Binding-site contacts:
Ligand atom N11 contacts residue PHE33 of chain 1.B at 3.9 Å.
Ligand atom C09 contacts residue TYR95 of chain 1.B at 3.8 Å (hydrophobic).
Ligand atom C07 contacts residue ILE42 of chain 1.B at 3.7 Å (hydrophobic).
Ligand atom C17 contacts residue PHE33 of chain 1.B at 3.8 Å (hydrophobic).
Ligand atom C07 contacts residue TYR95 of chain 1.B at 3.6 Å (hydrophobic).
Ligand atom C12 contacts residue VAL38 of chain 1.B at 3.8 Å (hydrophobic).
Ligand atom C04 contacts residue TYR95 of chain 1.B at 3.6 Å (hydrophobic).
Ligand atom N05 contacts residue ALA43 of chain 1.B at 3.7 Å.
Ligand atom C02 contacts residue TYR95 of chain 1.B at 3.9 Å (hydrophobic).
Ligand atom C14 contacts residue PHE33 of chain 1.B at 3.6 Å (hydrophobic).
Ligand atom C10 contacts residue PHE33 of chain 1.B at 3.0 Å (hydrophobic).
Ligand atom C21 contacts residue HIS31 of chain 1.B at 3.8 Å.
Ligand atom O28 contacts residue HIS31 of chain 1.B at 3.7 Å.
Ligand atom C10 contacts residue VAL38 of chain 1.B at 3.5 Å (hydrophobic).
Ligand atom C17 contacts residue TYR95 of chain 1.B at 3.4 Å (hydrophobic).
Ligand atom C26 contacts residue PHE36 of chain 1.B at 3.9 Å (hydrophobic).
Ligand atom N11 contacts residue VAL38 of chain 1.B at 3.4 Å.
Ligand atom C12 contacts residue PHE33 of chain 1.B at 3.8 Å (hydrophobic).
Ligand atom C68 contacts residue PHE33 of chain 1.B at 3.8 Å (hydrophobic).
Ligand atom C22 contacts residue GLY32 of chain 1.B at 3.3 Å.
Ligand atom O01 contacts residue ASN89 of chain 1.B at 2.8 Å (h-bond).
Ligand atom C22 contacts residue HIS31 of chain 1.B at 3.5 Å.
Ligand atom C03 contacts residue TYR95 of chain 1.B at 3.8 Å (hydrophobic).
Ligand atom C12 contacts residue PHE34 of chain 1.B at 3.4 Å (hydrophobic).
Ligand atom C06 contacts residue ILE42 of chain 1.B at 3.5 Å (hydrophobic).
Ligand atom C04 contacts residue TYR88 of chain 1.B at 3.6 Å (hydrophobic).
Ligand atom C67 contacts residue ILE42 of chain 1.B at 3.6 Å (hydrophobic).
Ligand atom C06 contacts residue TYR95 of chain 1.B at 3.7 Å (hydrophobic).
Ligand atom C04 contacts residue ASN89 of chain 1.B at 3.2 Å.
Ligand atom C06 contacts residue ALA43 of chain 1.B at 3.8 Å (hydrophobic).
Ligand atom C67 contacts residue PRO37 of chain 1.B at 3.4 Å (hydrophobic).
Ligand atom C29 contacts residue HIS31 of chain 1.B at 3.4 Å.
Ligand atom N05 contacts residue TYR88 of chain 1.B at 3.7 Å.
Ligand atom C15 contacts residue PHE33 of chain 1.B at 3.9 Å (hydrophobic).
Ligand atom C14 contacts residue TYR95 of chain 1.B at 3.7 Å (hydrophobic).
Ligand atom C21 contacts residue GLY32 of chain 1.B at 3.5 Å.
Ligand atom N05 contacts residue TYR95 of chain 1.B at 3.7 Å.
Ligand atom N05 contacts residue ASN89 of chain 1.B at 3.9 Å.
Ligand atom C08 contacts residue TYR95 of chain 1.B at 3.7 Å (hydrophobic).
Ligand atom C02 contacts residue ASN89 of chain 1.B at 3.9 Å.

This protein binds this small molecule.
Small molecule (SMILES): COc1cc(-c2cn(C)c(=O)c3cnccc23)cc(OC)c1CN1CCN(CCOCCOCC(=O)N[C@H](C(=O)N2C[C@@H](O)C[C@H]2C(=O)NCc2ccc(-c3scnc3C)cc2)C(C)(C)C)CC1

Sequence of chain 1.B:
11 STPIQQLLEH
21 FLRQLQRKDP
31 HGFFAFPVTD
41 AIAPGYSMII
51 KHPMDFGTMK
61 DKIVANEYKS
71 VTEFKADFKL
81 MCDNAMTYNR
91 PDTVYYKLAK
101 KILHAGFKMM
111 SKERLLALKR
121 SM